The protein below binds the small molecule below.
Small molecule (SMILES): CC(C)C[C@H](N)C(=O)O

Sequence of chain 1.D:
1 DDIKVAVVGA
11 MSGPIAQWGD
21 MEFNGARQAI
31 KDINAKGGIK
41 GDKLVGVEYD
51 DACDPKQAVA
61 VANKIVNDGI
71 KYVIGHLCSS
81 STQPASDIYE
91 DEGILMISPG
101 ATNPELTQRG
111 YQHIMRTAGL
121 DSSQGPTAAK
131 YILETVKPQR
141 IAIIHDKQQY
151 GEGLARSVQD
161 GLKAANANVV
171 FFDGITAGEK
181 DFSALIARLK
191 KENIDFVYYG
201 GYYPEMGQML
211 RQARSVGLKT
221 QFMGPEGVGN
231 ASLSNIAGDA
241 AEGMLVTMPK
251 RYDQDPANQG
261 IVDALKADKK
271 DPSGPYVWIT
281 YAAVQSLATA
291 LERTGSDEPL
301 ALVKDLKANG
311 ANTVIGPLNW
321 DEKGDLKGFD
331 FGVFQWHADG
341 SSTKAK

Binding-site contacts:
Ligand atom CD1 contacts residue TRP18 of chain 1.D at 3.9 Å (hydrophobic).
Ligand atom OXT contacts residue SER79 of chain 1.D at 3.1 Å (h-bond).
Ligand atom CB contacts residue GLY100 of chain 1.D at 3.6 Å.
Ligand atom CA contacts residue TYR150 of chain 1.D at 3.4 Å (hydrophobic).
Ligand atom O contacts residue ALA101 of chain 1.D at 3.5 Å.
Ligand atom CA contacts residue THR102 of chain 1.D at 4.0 Å.
Ligand atom N contacts residue TYR276 of chain 1.D at 3.8 Å.
Ligand atom C contacts residue SER79 of chain 1.D at 3.5 Å.
Ligand atom C contacts residue CYS78 of chain 1.D at 4.1 Å (hydrophobic).
Ligand atom CD2 contacts residue GLY227 of chain 1.D at 3.7 Å.
Ligand atom CD1 contacts residue TYR276 of chain 1.D at 3.6 Å (hydrophobic).
Ligand atom O contacts residue THR102 of chain 1.D at 3.2 Å (h-bond).
Ligand atom CG contacts residue GLY100 of chain 1.D at 4.0 Å.
Ligand atom CD1 contacts residue LEU77 of chain 1.D at 3.8 Å (hydrophobic).
Ligand atom CG contacts residue TYR276 of chain 1.D at 3.6 Å (hydrophobic).
Ligand atom O contacts residue GLY100 of chain 1.D at 3.7 Å.
Ligand atom CD2 contacts residue TYR276 of chain 1.D at 4.1 Å (hydrophobic).
Ligand atom CA contacts residue GLU226 of chain 1.D at 3.6 Å.
Ligand atom CD2 contacts residue GLU226 of chain 1.D at 3.6 Å.
Ligand atom CG contacts residue GLU226 of chain 1.D at 3.6 Å.
Ligand atom CD2 contacts residue TYR202 of chain 1.D at 4.0 Å (hydrophobic).
Ligand atom CD2 contacts residue TRP18 of chain 1.D at 3.8 Å (hydrophobic).
Ligand atom N contacts residue THR102 of chain 1.D at 3.0 Å (h-bond).
Ligand atom N contacts residue TYR150 of chain 1.D at 3.3 Å.
Ligand atom OXT contacts residue TYR202 of chain 1.D at 2.5 Å (h-bond).
Ligand atom CB contacts residue GLU226 of chain 1.D at 4.1 Å.
Ligand atom CA contacts residue GLY100 of chain 1.D at 3.6 Å.
Ligand atom OXT contacts residue TYR150 of chain 1.D at 3.4 Å.
Ligand atom C contacts residue THR102 of chain 1.D at 4.1 Å.
Ligand atom CA contacts residue TYR202 of chain 1.D at 4.2 Å (hydrophobic).
Ligand atom O contacts residue TYR150 of chain 1.D at 3.4 Å.
Ligand atom C contacts residue GLY100 of chain 1.D at 4.0 Å.
Ligand atom N contacts residue GLY100 of chain 1.D at 2.9 Å (h-bond).
Ligand atom C contacts residue TYR150 of chain 1.D at 3.2 Å (hydrophobic).
Ligand atom O contacts residue CYS78 of chain 1.D at 4.2 Å.
Ligand atom OXT contacts residue CYS78 of chain 1.D at 3.5 Å.
Ligand atom N contacts residue GLU226 of chain 1.D at 2.7 Å (salt-bridge).
Ligand atom CB contacts residue LEU77 of chain 1.D at 4.0 Å (hydrophobic).
Ligand atom O contacts residue SER79 of chain 1.D at 2.5 Å (h-bond).
Ligand atom C contacts residue TYR202 of chain 1.D at 3.6 Å (hydrophobic).